Binding-site contacts:
Ligand atom P contacts residue SER388 of chain 1.A at 3.6 Å.
Ligand atom N9 contacts residue SER329 of chain 1.A at 3.5 Å (h-bond).
Ligand atom C2' contacts residue ARG322 of chain 1.A at 3.6 Å.
Ligand atom C8 contacts residue SER329 of chain 1.A at 3.8 Å.
Ligand atom O2P contacts residue SER388 of chain 1.A at 2.9 Å (h-bond).
Ligand atom O3P contacts residue SER388 of chain 1.A at 3.9 Å.
Ligand atom C8 contacts residue MET70 of chain 1.A at 3.8 Å (hydrophobic).
Ligand atom O2' contacts residue ASP364 of chain 1.A at 2.9 Å (salt-bridge).
Ligand atom O5' contacts residue GLY328 of chain 1.A at 3.2 Å.
Ligand atom O3P contacts residue GLY366 of chain 1.A at 3.1 Å (h-bond).
Ligand atom C2' contacts residue ASP364 of chain 1.A at 3.8 Å.
Ligand atom C3' contacts residue ARG322 of chain 1.A at 3.6 Å.
Ligand atom O3P contacts residue GLY328 of chain 1.A at 3.0 Å.
Ligand atom O4' contacts residue SER329 of chain 1.A at 3.4 Å (h-bond).
Ligand atom O3' contacts residue MET385 of chain 1.A at 3.4 Å (h-bond).
Ligand atom N1 contacts residue GLN334 of chain 1.A at 3.2 Å.
Ligand atom C5 contacts residue CYS331 of chain 1.A at 2.7 Å (hydrophobic).
Ligand atom O2' contacts residue ARG322 of chain 1.A at 3.5 Å (salt-bridge).
Ligand atom C4 contacts residue SER329 of chain 1.A at 3.4 Å.
Ligand atom N1 contacts residue CYS331 of chain 1.A at 3.1 Å (h-bond).
Ligand atom O5' contacts residue SER329 of chain 1.A at 3.4 Å (h-bond).
Ligand atom C3' contacts residue ASP364 of chain 1.A at 3.4 Å.
Ligand atom C2 contacts residue GLN334 of chain 1.A at 3.6 Å.
Ligand atom C3' contacts residue SER68 of chain 1.A at 3.3 Å.
Ligand atom O3' contacts residue ASP364 of chain 1.A at 2.7 Å (salt-bridge).
Ligand atom O3' contacts residue ARG322 of chain 1.A at 2.9 Å (salt-bridge).
Ligand atom N3 contacts residue SER329 of chain 1.A at 3.6 Å.
Ligand atom N7 contacts residue CYS331 of chain 1.A at 2.9 Å (h-bond).
Ligand atom P contacts residue SER329 of chain 1.A at 3.9 Å.
Ligand atom C4' contacts residue ASP364 of chain 1.A at 3.2 Å.
Ligand atom O5' contacts residue GLY365 of chain 1.A at 3.6 Å.
Ligand atom O2P contacts residue SER329 of chain 1.A at 2.8 Å (h-bond).
Ligand atom O4' contacts residue GLY328 of chain 1.A at 3.8 Å.
Ligand atom O1P contacts residue SER388 of chain 1.A at 3.8 Å.
Ligand atom O3P contacts residue SER329 of chain 1.A at 3.7 Å.
Ligand atom P contacts residue GLY328 of chain 1.A at 3.8 Å.
Ligand atom O1P contacts residue GLY387 of chain 1.A at 3.0 Å (h-bond).
Ligand atom C6 contacts residue CYS331 of chain 1.A at 2.0 Å (hydrophobic).
Ligand atom O3' contacts residue SER68 of chain 1.A at 2.8 Å (h-bond).
Ligand atom C5' contacts residue MET70 of chain 1.A at 3.8 Å (hydrophobic).

Sequence of chain 1.A:
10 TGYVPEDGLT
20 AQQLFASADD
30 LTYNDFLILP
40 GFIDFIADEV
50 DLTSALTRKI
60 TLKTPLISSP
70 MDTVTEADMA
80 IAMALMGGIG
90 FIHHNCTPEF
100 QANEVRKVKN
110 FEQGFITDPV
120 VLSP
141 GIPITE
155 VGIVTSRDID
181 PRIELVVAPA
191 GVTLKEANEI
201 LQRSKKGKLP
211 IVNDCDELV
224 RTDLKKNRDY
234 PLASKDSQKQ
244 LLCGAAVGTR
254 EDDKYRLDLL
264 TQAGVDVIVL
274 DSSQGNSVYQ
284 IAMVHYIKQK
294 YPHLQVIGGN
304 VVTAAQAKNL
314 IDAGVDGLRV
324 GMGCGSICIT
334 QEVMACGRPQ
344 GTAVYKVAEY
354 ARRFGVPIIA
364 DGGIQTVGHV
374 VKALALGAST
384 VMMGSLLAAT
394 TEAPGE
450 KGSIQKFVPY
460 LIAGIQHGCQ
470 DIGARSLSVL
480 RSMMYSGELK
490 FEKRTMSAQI

A small-molecule ligand and the protein it binds are described below.
Small molecule (SMILES): O=P(O)(O)OC[C@H]1O[C@@H](n2cnc3c(Cl)[nH+]cnc32)[C@H](O)[C@@H]1O